Sequence of chain 1.A:
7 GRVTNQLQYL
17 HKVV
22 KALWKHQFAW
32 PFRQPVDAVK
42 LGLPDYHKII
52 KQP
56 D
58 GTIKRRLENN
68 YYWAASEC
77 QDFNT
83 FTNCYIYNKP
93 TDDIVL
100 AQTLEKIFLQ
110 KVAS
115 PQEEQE

Binding-site contacts:
Ligand atom CAC contacts residue CYS86 of chain 1.A at 3.8 Å (hydrophobic).
Ligand atom CAE contacts residue ASP95 of chain 1.A at 4.2 Å.
Ligand atom CAC contacts residue ASN90 of chain 1.A at 3.2 Å.
Ligand atom CAG contacts residue CYS86 of chain 1.A at 4.2 Å (hydrophobic).
Ligand atom SAB contacts residue LEU42 of chain 1.A at 3.2 Å.
Ligand atom SAO contacts residue GLN35 of chain 1.A at 4.2 Å.
Ligand atom SAO contacts residue PRO32 of chain 1.A at 3.0 Å (h-bond).
Ligand atom CAD contacts residue ILE96 of chain 1.A at 4.2 Å (hydrophobic).
Ligand atom CAF contacts residue PRO32 of chain 1.A at 4.2 Å (hydrophobic).
Ligand atom CAR contacts residue PRO32 of chain 1.A at 4.4 Å (hydrophobic).
Ligand atom CAS contacts residue VAL37 of chain 1.A at 4.4 Å (hydrophobic).
Ligand atom CAU contacts residue TRP31 of chain 1.A at 4.2 Å (hydrophobic).
Ligand atom NAM contacts residue VAL37 of chain 1.A at 4.0 Å.
Ligand atom CAF contacts residue TRP31 of chain 1.A at 3.8 Å (hydrophobic).
Ligand atom CAG contacts residue VAL37 of chain 1.A at 3.9 Å (hydrophobic).
Ligand atom CAJ contacts residue PRO32 of chain 1.A at 3.7 Å (hydrophobic).
Ligand atom CAG contacts residue PHE33 of chain 1.A at 4.1 Å (hydrophobic).
Ligand atom CAH contacts residue ILE96 of chain 1.A at 4.3 Å (hydrophobic).
Ligand atom CAK contacts residue LEU42 of chain 1.A at 3.5 Å (hydrophobic).
Ligand atom CAL contacts residue LEU42 of chain 1.A at 4.1 Å (hydrophobic).
Ligand atom CAI contacts residue ILE96 of chain 1.A at 4.2 Å (hydrophobic).
Ligand atom NAM contacts residue PRO32 of chain 1.A at 3.1 Å (h-bond).
Ligand atom CAD contacts residue ASN90 of chain 1.A at 2.9 Å.
Ligand atom CAG contacts residue ILE96 of chain 1.A at 4.1 Å (hydrophobic).
Ligand atom CAJ contacts residue TRP31 of chain 1.A at 3.2 Å (hydrophobic).
Ligand atom CAF contacts residue MSE99 of chain 1.A at 3.7 Å.
Ligand atom NAM contacts residue ILE96 of chain 1.A at 4.2 Å.
Ligand atom CAR contacts residue ILE96 of chain 1.A at 4.0 Å (hydrophobic).
Ligand atom CAQ contacts residue LEU42 of chain 1.A at 4.4 Å (hydrophobic).
Ligand atom CAR contacts residue VAL37 of chain 1.A at 3.8 Å (hydrophobic).
Ligand atom CAE contacts residue MSE99 of chain 1.A at 4.0 Å.
Ligand atom CAK contacts residue PRO32 of chain 1.A at 4.4 Å (hydrophobic).
Ligand atom CAD contacts residue TYR89 of chain 1.A at 4.2 Å (hydrophobic).
Ligand atom CAL contacts residue PRO32 of chain 1.A at 4.1 Å (hydrophobic).
Ligand atom CAH contacts residue ASN90 of chain 1.A at 3.8 Å.
Ligand atom CAE contacts residue ILE96 of chain 1.A at 4.2 Å (hydrophobic).
Ligand atom CAC contacts residue ILE96 of chain 1.A at 4.1 Å (hydrophobic).
Ligand atom CAL contacts residue TRP31 of chain 1.A at 3.8 Å (hydrophobic).
Ligand atom CAS contacts residue ILE96 of chain 1.A at 4.3 Å (hydrophobic).
Ligand atom CAP contacts residue PRO32 of chain 1.A at 3.5 Å (hydrophobic).

The protein below binds the small molecule below.
Small molecule (SMILES): Cn1c(=S)n(CCSc2nc3ccccc3[nH]2)c2ccccc21